Sequence of chain 1.A:
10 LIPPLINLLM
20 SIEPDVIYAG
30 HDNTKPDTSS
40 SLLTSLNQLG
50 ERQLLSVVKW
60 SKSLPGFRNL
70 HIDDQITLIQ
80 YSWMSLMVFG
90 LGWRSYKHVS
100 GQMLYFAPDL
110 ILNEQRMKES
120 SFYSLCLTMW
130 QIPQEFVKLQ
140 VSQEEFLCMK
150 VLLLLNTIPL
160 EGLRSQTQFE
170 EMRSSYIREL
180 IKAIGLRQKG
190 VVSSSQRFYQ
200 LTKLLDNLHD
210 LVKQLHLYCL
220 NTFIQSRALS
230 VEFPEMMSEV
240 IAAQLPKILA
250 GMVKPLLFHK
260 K

This small molecule binds to this protein.
Small molecule (SMILES): CC#C[C@]1(O)CC[C@H]2[C@@H]3CCC4=CC(=O)CCC4=C3[C@@H](c3ccc(N(C)C)cc3)C[C@@]21C

Binding-site contacts:
Ligand atom C28 contacts residue MET236 of chain 1.A at 2.4 Å (hydrophobic).
Ligand atom C16 contacts residue LEU214 of chain 1.A at 3.8 Å (hydrophobic).
Ligand atom C3 contacts residue MET86 of chain 1.A at 3.7 Å (hydrophobic).
Ligand atom C32 contacts residue PHE121 of chain 1.A at 3.4 Å (hydrophobic).
Ligand atom C32 contacts residue TYR217 of chain 1.A at 3.8 Å (hydrophobic).
Ligand atom C29 contacts residue VAL239 of chain 1.A at 3.7 Å (hydrophobic).
Ligand atom C28 contacts residue GLY49 of chain 1.A at 3.8 Å.
Ligand atom C22 contacts residue MET86 of chain 1.A at 3.6 Å (hydrophobic).
Ligand atom C31 contacts residue LEU124 of chain 1.A at 3.8 Å (hydrophobic).
Ligand atom C32 contacts residue LEU45 of chain 1.A at 3.7 Å (hydrophobic).
Ligand atom O30 contacts residue GLN52 of chain 1.A at 2.7 Å (h-bond).
Ligand atom O3 contacts residue CYS218 of chain 1.A at 3.5 Å.
Ligand atom O3 contacts residue TYR217 of chain 1.A at 3.7 Å.
Ligand atom C6 contacts residue LEU45 of chain 1.A at 3.6 Å (hydrophobic).
Ligand atom C22 contacts residue TRP82 of chain 1.A at 3.6 Å (hydrophobic).
Ligand atom C30 contacts residue LEU124 of chain 1.A at 3.5 Å (hydrophobic).
Ligand atom C18 contacts residue LEU45 of chain 1.A at 3.8 Å (hydrophobic).
Ligand atom C19 contacts residue MET83 of chain 1.A at 3.7 Å (hydrophobic).
Ligand atom C32 contacts residue LEU42 of chain 1.A at 3.1 Å (hydrophobic).
Ligand atom C2 contacts residue GLN52 of chain 1.A at 3.2 Å.
Ligand atom C8 contacts residue MET128 of chain 1.A at 3.7 Å (hydrophobic).
Ligand atom C1 contacts residue LEU48 of chain 1.A at 3.6 Å (hydrophobic).
Ligand atom C23 contacts residue GLY49 of chain 1.A at 3.6 Å.
Ligand atom C25 contacts residue ASN46 of chain 1.A at 3.7 Å.
Ligand atom C23 contacts residue TRP82 of chain 1.A at 3.2 Å (hydrophobic).
Ligand atom C30 contacts residue LEU42 of chain 1.A at 3.6 Å (hydrophobic).
Ligand atom C26 contacts residue ASN46 of chain 1.A at 3.2 Å.
Ligand atom C24 contacts residue GLY49 of chain 1.A at 3.7 Å.
Ligand atom C26 contacts residue LEU45 of chain 1.A at 3.6 Å (hydrophobic).
Ligand atom C30 contacts residue TYR217 of chain 1.A at 3.6 Å (hydrophobic).
Ligand atom C1 contacts residue GLN52 of chain 1.A at 3.4 Å.
Ligand atom C31 contacts residue TYR217 of chain 1.A at 3.8 Å (hydrophobic).
Ligand atom O30 contacts residue ARG93 of chain 1.A at 2.9 Å (salt-bridge).
Ligand atom C29 contacts residue MET236 of chain 1.A at 3.5 Å (hydrophobic).
Ligand atom C14 contacts residue LEU45 of chain 1.A at 3.8 Å (hydrophobic).
Ligand atom C23 contacts residue MET86 of chain 1.A at 3.5 Å (hydrophobic).
Ligand atom C28 contacts residue GLU50 of chain 1.A at 3.5 Å.
Ligand atom N27 contacts residue MET236 of chain 1.A at 3.2 Å.
Ligand atom C32 contacts residue LEU124 of chain 1.A at 3.6 Å (hydrophobic).
Ligand atom C16 contacts residue TYR217 of chain 1.A at 3.8 Å (hydrophobic).